Binding-site contacts:
Ligand atom C5' contacts residue ASP242 of chain 5.A at 4.4 Å.
Ligand atom C2' contacts residue LYS25 of chain 5.C at 3.8 Å.
Ligand atom OP2 contacts residue ASP242 of chain 5.A at 3.9 Å.

This protein binds this small molecule.
Small molecule (SMILES): Nc1ccn([C@H]2C[C@H](O)[C@@H](COP(=O)(O)O)O2)c(=O)n1

Sequence of chain 5.C:
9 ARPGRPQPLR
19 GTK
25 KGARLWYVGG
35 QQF

Sequence of chain 5.A:
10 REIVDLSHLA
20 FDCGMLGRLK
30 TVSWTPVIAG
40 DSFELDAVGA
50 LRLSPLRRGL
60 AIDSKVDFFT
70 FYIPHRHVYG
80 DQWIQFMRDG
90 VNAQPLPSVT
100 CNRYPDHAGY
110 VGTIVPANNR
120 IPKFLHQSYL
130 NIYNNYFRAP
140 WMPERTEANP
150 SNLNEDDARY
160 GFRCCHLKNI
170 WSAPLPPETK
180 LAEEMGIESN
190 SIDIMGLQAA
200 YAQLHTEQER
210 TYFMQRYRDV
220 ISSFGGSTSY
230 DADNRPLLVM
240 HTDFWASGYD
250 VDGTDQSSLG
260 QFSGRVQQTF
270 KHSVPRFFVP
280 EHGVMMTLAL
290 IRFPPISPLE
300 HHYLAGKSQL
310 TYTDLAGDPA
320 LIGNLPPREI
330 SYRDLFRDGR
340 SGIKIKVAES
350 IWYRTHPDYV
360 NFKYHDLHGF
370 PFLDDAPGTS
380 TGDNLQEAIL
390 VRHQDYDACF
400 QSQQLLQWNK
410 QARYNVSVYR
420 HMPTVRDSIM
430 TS